The protein below binds the small molecule below.
Small molecule (SMILES): C[C@H]([NH3+])C(=O)N[C@@H](Cc1c[nH]c2ccccc12)C(=O)N[C@@H](CCCNC(N)=[NH2+])C(=O)N[C@@H](CC1=CNCN1)C(=O)N1CCC[C@H]1C(=O)N[C@@H](CCC(N)=O)C(=O)N[C@@H](Cc1ccccc1)C(=O)NCC(=O)NCC(=O)O

Sequence of chain 2.A:
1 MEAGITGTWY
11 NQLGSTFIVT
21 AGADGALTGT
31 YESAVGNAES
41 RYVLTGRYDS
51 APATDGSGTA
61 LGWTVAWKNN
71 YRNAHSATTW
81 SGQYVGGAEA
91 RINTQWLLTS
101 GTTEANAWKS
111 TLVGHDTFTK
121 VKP

Sequence of chain 4.A:
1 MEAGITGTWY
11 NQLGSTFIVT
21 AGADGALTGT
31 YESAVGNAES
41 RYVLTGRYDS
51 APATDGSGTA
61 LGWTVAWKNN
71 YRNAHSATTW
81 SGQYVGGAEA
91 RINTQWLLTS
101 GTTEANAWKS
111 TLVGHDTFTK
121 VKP

Binding-site contacts:
Ligand atom O contacts residue SER33 of chain 2.A at 2.8 Å (h-bond).
Ligand atom N contacts residue SER33 of chain 2.A at 3.4 Å.
Ligand atom O contacts residue SER15 of chain 2.A at 3.5 Å (h-bond).
Ligand atom NH1 contacts residue TRP108 of chain 4.A at 3.1 Å (h-bond).
Ligand atom CB contacts residue TRP67 of chain 2.A at 3.5 Å (hydrophobic).
Ligand atom CZ contacts residue ALA105 of chain 4.A at 3.2 Å (hydrophobic).
Ligand atom NE2 contacts residue TRP67 of chain 2.A at 3.4 Å.
Ligand atom CE1 contacts residue TRP108 of chain 4.A at 3.4 Å (hydrophobic).
Ligand atom CA contacts residue TRP67 of chain 2.A at 3.6 Å (hydrophobic).
Ligand atom O contacts residue TRP108 of chain 4.A at 3.6 Å.
Ligand atom NE2 contacts residue TRP67 of chain 2.A at 3.7 Å.
Ligand atom NH1 contacts residue ALA105 of chain 4.A at 3.0 Å (h-bond).
Ligand atom NE2 contacts residue THR78 of chain 2.A at 2.7 Å (h-bond).
Ligand atom CA contacts residue LYS109 of chain 4.A at 3.5 Å.
Ligand atom NE2 contacts residue SER76 of chain 2.A at 2.8 Å (h-bond).
Ligand atom CG contacts residue TRP108 of chain 4.A at 3.6 Å (hydrophobic).
Ligand atom NE2 contacts residue LEU98 of chain 2.A at 3.7 Å.
Ligand atom CG contacts residue TYR42 of chain 2.A at 3.8 Å (hydrophobic).
Ligand atom NE2 contacts residue LEU98 of chain 2.A at 3.8 Å.
Ligand atom C contacts residue SER33 of chain 2.A at 3.4 Å.
Ligand atom CA contacts residue SER33 of chain 2.A at 3.7 Å.
Ligand atom CZ contacts residue TRP108 of chain 4.A at 3.5 Å (hydrophobic).
Ligand atom CZ contacts residue TRP108 of chain 4.A at 3.5 Å (hydrophobic).
Ligand atom O contacts residue TYR31 of chain 2.A at 3.1 Å (h-bond).
Ligand atom O contacts residue ARG72 of chain 2.A at 2.7 Å (salt-bridge).
Ligand atom C contacts residue ARG72 of chain 2.A at 3.6 Å.
Ligand atom CD1 contacts residue TRP108 of chain 4.A at 3.5 Å (hydrophobic).
Ligand atom CZ contacts residue TRP96 of chain 2.A at 3.6 Å (hydrophobic).
Ligand atom O contacts residue SER33 of chain 2.A at 2.9 Å (h-bond).
Ligand atom CE2 contacts residue TRP108 of chain 4.A at 3.2 Å (hydrophobic).
Ligand atom CE1 contacts residue TRP67 of chain 2.A at 3.2 Å (hydrophobic).
Ligand atom OE1 contacts residue TRP96 of chain 2.A at 3.7 Å.
Ligand atom CA contacts residue SER33 of chain 2.A at 3.6 Å.
Ligand atom CD2 contacts residue TRP108 of chain 4.A at 3.4 Å (hydrophobic).
Ligand atom NH2 contacts residue ALA105 of chain 4.A at 2.8 Å (h-bond).
Ligand atom NE1 contacts residue ARG72 of chain 2.A at 3.1 Å (salt-bridge).
Ligand atom CD2 contacts residue SER76 of chain 2.A at 3.6 Å.
Ligand atom N contacts residue LYS109 of chain 4.A at 2.7 Å (salt-bridge).
Ligand atom CB contacts residue TYR42 of chain 2.A at 3.5 Å (hydrophobic).
Ligand atom NH1 contacts residue ASN106 of chain 4.A at 3.4 Å (h-bond).